Sequence of chain 1.A:
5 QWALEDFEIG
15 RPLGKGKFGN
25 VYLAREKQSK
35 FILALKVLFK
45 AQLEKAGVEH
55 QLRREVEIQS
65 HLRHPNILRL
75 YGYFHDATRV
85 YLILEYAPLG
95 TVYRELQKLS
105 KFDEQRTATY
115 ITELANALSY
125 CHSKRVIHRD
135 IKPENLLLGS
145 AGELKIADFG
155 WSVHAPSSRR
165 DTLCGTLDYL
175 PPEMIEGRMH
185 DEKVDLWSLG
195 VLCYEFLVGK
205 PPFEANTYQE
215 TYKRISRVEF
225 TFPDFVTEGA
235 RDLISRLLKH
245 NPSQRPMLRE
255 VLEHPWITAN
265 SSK

Binding-site contacts:
Ligand atom C11 contacts residue ALA38 of chain 1.A at 3.7 Å (hydrophobic).
Ligand atom C16 contacts residue ALA91 of chain 1.A at 3.0 Å (hydrophobic).
Ligand atom N20 contacts residue ARG15 of chain 1.A at 3.2 Å (salt-bridge).
Ligand atom C10 contacts residue LEU72 of chain 1.A at 3.7 Å (hydrophobic).
Ligand atom C25 contacts residue LEU17 of chain 1.A at 3.9 Å (hydrophobic).
Ligand atom C17 contacts residue GLY94 of chain 1.A at 3.7 Å.
Ligand atom C04 contacts residue ALA159 of chain 1.A at 3.8 Å (hydrophobic).
Ligand atom C05 contacts residue LEU17 of chain 1.A at 3.5 Å (hydrophobic).
Ligand atom C16 contacts residue TYR90 of chain 1.A at 3.9 Å (hydrophobic).
Ligand atom N12 contacts residue LEU141 of chain 1.A at 3.7 Å.
Ligand atom C03 contacts residue VAL157 of chain 1.A at 3.4 Å (hydrophobic).
Ligand atom N14 contacts residue ALA91 of chain 1.A at 2.8 Å (h-bond).
Ligand atom C09 contacts residue LEU141 of chain 1.A at 3.6 Å (hydrophobic).
Ligand atom C06 contacts residue VAL157 of chain 1.A at 3.8 Å (hydrophobic).
Ligand atom C05 contacts residue GLY18 of chain 1.A at 3.8 Å.
Ligand atom CL2 contacts residue LEU141 of chain 1.A at 3.9 Å.
Ligand atom C13 contacts residue LEU141 of chain 1.A at 3.8 Å (hydrophobic).
Ligand atom C18 contacts residue GLY94 of chain 1.A at 3.8 Å.
Ligand atom N08 contacts residue VAL157 of chain 1.A at 3.8 Å.
Ligand atom C15 contacts residue ALA91 of chain 1.A at 3.3 Å (hydrophobic).
Ligand atom C10 contacts residue LEU141 of chain 1.A at 3.5 Å (hydrophobic).
Ligand atom C03 contacts residue THR95 of chain 1.A at 3.6 Å.
Ligand atom N26 contacts residue LEU141 of chain 1.A at 3.6 Å.
Ligand atom C04 contacts residue THR95 of chain 1.A at 3.7 Å.
Ligand atom C16 contacts residue GLY94 of chain 1.A at 3.7 Å.
Ligand atom N21 contacts residue ARG15 of chain 1.A at 3.9 Å.
Ligand atom C04 contacts residue VAL157 of chain 1.A at 3.4 Å (hydrophobic).
Ligand atom C11 contacts residue LEU141 of chain 1.A at 3.5 Å (hydrophobic).
Ligand atom C25 contacts residue GLY94 of chain 1.A at 3.9 Å.
Ligand atom N08 contacts residue VAL25 of chain 1.A at 3.9 Å.
Ligand atom N12 contacts residue ALA91 of chain 1.A at 3.3 Å (h-bond).
Ligand atom C13 contacts residue LEU17 of chain 1.A at 3.9 Å (hydrophobic).
Ligand atom C11 contacts residue LEU72 of chain 1.A at 3.5 Å (hydrophobic).
Ligand atom C02 contacts residue VAL157 of chain 1.A at 3.4 Å (hydrophobic).
Ligand atom C15 contacts residue GLY94 of chain 1.A at 3.8 Å.
Ligand atom C03 contacts residue GLU138 of chain 1.A at 3.5 Å.
Ligand atom CL2 contacts residue ALA151 of chain 1.A at 3.5 Å.
Ligand atom C11 contacts residue GLU89 of chain 1.A at 3.5 Å.
Ligand atom C07 contacts residue VAL157 of chain 1.A at 3.4 Å (hydrophobic).
Ligand atom C13 contacts residue ALA91 of chain 1.A at 3.9 Å (hydrophobic).

This protein binds this small molecule.
Small molecule (SMILES): Clc1ccccc1Nc1ccnc(Nc2ccc(-c3nnn[nH]3)cc2)n1